Binding-site contacts:
Ligand atom O35 contacts residue TYR180 of chain 1.C at 3.6 Å.
Ligand atom C11 contacts residue SER167 of chain 1.C at 3.3 Å.
Ligand atom C27 contacts residue LEU214 of chain 1.C at 3.8 Å (hydrophobic).
Ligand atom C24 contacts residue TYR174 of chain 1.C at 3.8 Å (hydrophobic).
Ligand atom C7 contacts residue VAL224 of chain 1.C at 4.0 Å (hydrophobic).
Ligand atom O34 contacts residue NAP1 of chain 1.K at 2.6 Å (h-bond).
Ligand atom C22 contacts residue THR219 of chain 1.C at 3.9 Å.
Ligand atom C1 contacts residue LEU214 of chain 1.C at 3.7 Å (hydrophobic).
Ligand atom O11 contacts residue LEU168 of chain 1.C at 3.9 Å.
Ligand atom C2 contacts residue LEU214 of chain 1.C at 4.0 Å (hydrophobic).
Ligand atom C26 contacts residue VAL177 of chain 1.C at 4.0 Å (hydrophobic).
Ligand atom C27 contacts residue NAP1 of chain 1.K at 3.9 Å.
Ligand atom C1 contacts residue GLY213 of chain 1.C at 3.7 Å.
Ligand atom C11 contacts residue NAP1 of chain 1.K at 4.0 Å.
Ligand atom C19 contacts residue TYR174 of chain 1.C at 3.7 Å (hydrophobic).
Ligand atom C34 contacts residue NAP1 of chain 1.K at 3.5 Å.
Ligand atom C3 contacts residue LEU214 of chain 1.C at 4.0 Å (hydrophobic).
Ligand atom C34 contacts residue THR219 of chain 1.C at 3.9 Å.
Ligand atom C12 contacts residue SER167 of chain 1.C at 3.5 Å.
Ligand atom C33 contacts residue TYR180 of chain 1.C at 3.7 Å (hydrophobic).
Ligand atom C28 contacts residue VAL177 of chain 1.C at 3.8 Å (hydrophobic).
Ligand atom C18 contacts residue TYR180 of chain 1.C at 3.8 Å (hydrophobic).
Ligand atom O11 contacts residue SER167 of chain 1.C at 2.4 Å (h-bond).
Ligand atom C2 contacts residue GLY213 of chain 1.C at 3.7 Å.
Ligand atom C20 contacts residue NAP1 of chain 1.K at 4.0 Å.
Ligand atom C15 contacts residue LEU123 of chain 1.C at 4.0 Å (hydrophobic).
Ligand atom O34 contacts residue TYR180 of chain 1.C at 2.8 Å (h-bond).
Ligand atom C23 contacts residue THR121 of chain 1.C at 3.9 Å.
Ligand atom O29 contacts residue GLY213 of chain 1.C at 4.0 Å.
Ligand atom O11 contacts residue NAP1 of chain 1.K at 3.8 Å.
Ligand atom O11 contacts residue LEU212 of chain 1.C at 4.0 Å.
Ligand atom C12 contacts residue NAP1 of chain 1.K at 3.8 Å.
Ligand atom C16 contacts residue ALA223 of chain 1.C at 3.6 Å (hydrophobic).
Ligand atom C2 contacts residue LEU168 of chain 1.C at 3.5 Å (hydrophobic).
Ligand atom O35 contacts residue ILE118 of chain 1.C at 3.6 Å.
Ligand atom C27 contacts residue VAL224 of chain 1.C at 3.8 Å (hydrophobic).
Ligand atom O11 contacts residue ALA169 of chain 1.C at 3.8 Å.
Ligand atom C12 contacts residue TYR180 of chain 1.C at 3.5 Å (hydrophobic).
Ligand atom C33 contacts residue NAP1 of chain 1.K at 3.6 Å.
Ligand atom O29 contacts residue LEU214 of chain 1.C at 3.5 Å (h-bond).

This small molecule binds to this protein.
Small molecule (SMILES): CC1(C)[C@@H](OC(=O)CCC(=O)O)CC[C@]2(C)[C@H]3C(=O)C=C4[C@@H]5C[C@@](C)(C(=O)O)CC[C@]5(C)CC[C@@]4(C)[C@]3(C)CC[C@@H]12

Sequence of chain 1.C:
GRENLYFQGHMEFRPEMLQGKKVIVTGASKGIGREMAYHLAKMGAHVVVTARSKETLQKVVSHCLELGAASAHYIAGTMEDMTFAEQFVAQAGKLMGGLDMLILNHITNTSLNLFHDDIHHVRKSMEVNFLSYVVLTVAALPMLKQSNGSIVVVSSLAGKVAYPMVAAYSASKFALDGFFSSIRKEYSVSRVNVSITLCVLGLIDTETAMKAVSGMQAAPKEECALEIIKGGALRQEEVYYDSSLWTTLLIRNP